A small-molecule ligand and the protein it binds are described below.
Small molecule (SMILES): CC(=O)N[C@H]1[C@H](O[C@H]2[C@H](O)[C@@H](NC(C)=O)CO[C@@H]2CO)O[C@H](CO)[C@@H](O[C@@H]2O[C@H](CO)[C@@H](O)[C@H](O)[C@@H]2O)[C@@H]1O

Sequence of chain 1.A:
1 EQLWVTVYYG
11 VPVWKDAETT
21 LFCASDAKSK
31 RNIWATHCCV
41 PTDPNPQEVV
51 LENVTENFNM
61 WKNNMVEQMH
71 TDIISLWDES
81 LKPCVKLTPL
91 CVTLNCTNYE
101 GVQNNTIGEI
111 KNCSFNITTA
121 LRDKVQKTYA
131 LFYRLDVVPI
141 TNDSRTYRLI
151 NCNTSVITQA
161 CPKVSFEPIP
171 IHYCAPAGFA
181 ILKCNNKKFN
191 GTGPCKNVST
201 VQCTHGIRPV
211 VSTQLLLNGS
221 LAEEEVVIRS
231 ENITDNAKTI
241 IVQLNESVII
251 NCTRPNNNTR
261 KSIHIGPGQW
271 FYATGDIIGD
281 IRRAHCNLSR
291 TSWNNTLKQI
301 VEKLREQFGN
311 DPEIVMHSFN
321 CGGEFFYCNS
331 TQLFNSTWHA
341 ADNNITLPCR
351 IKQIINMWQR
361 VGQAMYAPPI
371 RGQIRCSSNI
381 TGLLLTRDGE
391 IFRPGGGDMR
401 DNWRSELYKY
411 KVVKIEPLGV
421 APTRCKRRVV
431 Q

Binding-site contacts:
Ligand atom N2 contacts residue ASN343 of chain 1.A at 3.7 Å.
Ligand atom O3 contacts residue ASN251 of chain 1.A at 4.5 Å.
Ligand atom C5 contacts residue MAN1 of chain 1.U at 4.4 Å.
Ligand atom N2 contacts residue ASN251 of chain 1.A at 3.0 Å (h-bond).
Ligand atom C2 contacts residue ILE249 of chain 1.A at 4.2 Å (hydrophobic).
Ligand atom C4 contacts residue MAN1 of chain 1.U at 3.1 Å.
Ligand atom C7 contacts residue ASN251 of chain 1.A at 4.2 Å.
Ligand atom C1 contacts residue ASN251 of chain 1.A at 1.4 Å.
Ligand atom C8 contacts residue LEU288 of chain 1.A at 4.5 Å (hydrophobic).
Ligand atom C6 contacts residue MAN1 of chain 1.U at 4.2 Å.
Ligand atom C3 contacts residue ASN251 of chain 1.A at 3.8 Å.
Ligand atom O3 contacts residue MAN1 of chain 1.U at 2.9 Å (h-bond).
Ligand atom C8 contacts residue SER289 of chain 1.A at 3.7 Å.
Ligand atom O7 contacts residue ILE249 of chain 1.A at 3.4 Å.
Ligand atom C7 contacts residue ASN343 of chain 1.A at 3.1 Å.
Ligand atom O5 contacts residue ASN251 of chain 1.A at 2.3 Å (h-bond).
Ligand atom C2 contacts residue ASN251 of chain 1.A at 2.4 Å.
Ligand atom O6 contacts residue MAN1 of chain 1.U at 3.7 Å.
Ligand atom C7 contacts residue ILE249 of chain 1.A at 4.2 Å (hydrophobic).
Ligand atom C1 contacts residue ILE249 of chain 1.A at 3.9 Å (hydrophobic).
Ligand atom C4 contacts residue ASN251 of chain 1.A at 4.2 Å.
Ligand atom C3 contacts residue MAN1 of chain 1.U at 3.5 Å.
Ligand atom C8 contacts residue ILE249 of chain 1.A at 3.3 Å (hydrophobic).
Ligand atom O7 contacts residue ASN343 of chain 1.A at 2.7 Å (h-bond).
Ligand atom O7 contacts residue ASP342 of chain 1.A at 3.4 Å (salt-bridge).
Ligand atom N2 contacts residue ILE249 of chain 1.A at 3.5 Å.
Ligand atom C8 contacts residue ASN343 of chain 1.A at 3.3 Å.
Ligand atom O4 contacts residue ILE249 of chain 1.A at 3.6 Å.
Ligand atom C8 contacts residue VAL248 of chain 1.A at 4.5 Å (hydrophobic).
Ligand atom C5 contacts residue ASN251 of chain 1.A at 3.5 Å.
Ligand atom O4 contacts residue MAN1 of chain 1.U at 2.7 Å (h-bond).
Ligand atom C2 contacts residue ASN343 of chain 1.A at 4.4 Å.